Binding-site contacts:
Ligand atom C16 contacts residue NAD1 of chain 1.H at 3.3 Å.
Ligand atom O10 contacts residue NAD1 of chain 1.H at 3.6 Å.
Ligand atom C12 contacts residue ALA132 of chain 1.B at 3.5 Å (hydrophobic).
Ligand atom CL1 contacts residue TYR180 of chain 1.B at 3.6 Å.
Ligand atom C8 contacts residue ALA130 of chain 1.B at 3.5 Å (hydrophobic).
Ligand atom C16 contacts residue TYR190 of chain 1.B at 3.2 Å (hydrophobic).
Ligand atom O13 contacts residue NAD1 of chain 1.H at 3.2 Å.
Ligand atom O20 contacts residue LYS198 of chain 1.B at 3.9 Å.
Ligand atom C15 contacts residue NAD1 of chain 1.H at 3.3 Å.
Ligand atom C3 contacts residue ALA130 of chain 1.B at 3.8 Å (hydrophobic).
Ligand atom O10 contacts residue ASN131 of chain 1.B at 3.7 Å.
Ligand atom C14 contacts residue NAD1 of chain 1.H at 3.3 Å.
Ligand atom O11 contacts residue ALA232 of chain 1.B at 3.0 Å.
Ligand atom O20 contacts residue NAD1 of chain 1.H at 2.5 Å (h-bond).
Ligand atom C19 contacts residue NAD1 of chain 1.H at 3.4 Å.
Ligand atom C16 contacts residue TYR180 of chain 1.B at 4.0 Å (hydrophobic).
Ligand atom C15 contacts residue TYR190 of chain 1.B at 3.4 Å (hydrophobic).
Ligand atom C9 contacts residue ALA130 of chain 1.B at 3.0 Å (hydrophobic).
Ligand atom C18 contacts residue NAD1 of chain 1.H at 3.2 Å.
Ligand atom C17 contacts residue NAD1 of chain 1.H at 3.3 Å.
Ligand atom C2 contacts residue NAD1 of chain 1.H at 3.8 Å.
Ligand atom C17 contacts residue TYR190 of chain 1.B at 3.9 Å (hydrophobic).
Ligand atom O10 contacts residue ALA130 of chain 1.B at 3.2 Å (h-bond).
Ligand atom CL1 contacts residue ILE282 of chain 1.B at 3.9 Å.
Ligand atom O11 contacts residue NAD1 of chain 1.H at 3.8 Å.
Ligand atom C12 contacts residue ASN131 of chain 1.B at 3.7 Å.
Ligand atom C18 contacts residue ALA233 of chain 1.B at 3.6 Å (hydrophobic).
Ligand atom C9 contacts residue ALA232 of chain 1.B at 3.7 Å (hydrophobic).
Ligand atom CL1 contacts residue PHE281 of chain 1.B at 3.7 Å.
Ligand atom C3 contacts residue ALA232 of chain 1.B at 3.3 Å (hydrophobic).
Ligand atom C19 contacts residue ALA233 of chain 1.B at 3.5 Å (hydrophobic).
Ligand atom C4 contacts residue ALA232 of chain 1.B at 3.2 Å (hydrophobic).
Ligand atom C18 contacts residue ILE282 of chain 1.B at 4.0 Å (hydrophobic).
Ligand atom C7 contacts residue ASN131 of chain 1.B at 3.7 Å.
Ligand atom O20 contacts residue TYR190 of chain 1.B at 2.5 Å (h-bond).
Ligand atom CL1 contacts residue NAD1 of chain 1.H at 3.5 Å.
Ligand atom C8 contacts residue ASN131 of chain 1.B at 3.0 Å.
Ligand atom O11 contacts residue ALA130 of chain 1.B at 3.0 Å (h-bond).
Ligand atom C4 contacts residue ALA130 of chain 1.B at 3.6 Å (hydrophobic).
Ligand atom C9 contacts residue ASN131 of chain 1.B at 3.9 Å.

Sequence of chain 1.B:
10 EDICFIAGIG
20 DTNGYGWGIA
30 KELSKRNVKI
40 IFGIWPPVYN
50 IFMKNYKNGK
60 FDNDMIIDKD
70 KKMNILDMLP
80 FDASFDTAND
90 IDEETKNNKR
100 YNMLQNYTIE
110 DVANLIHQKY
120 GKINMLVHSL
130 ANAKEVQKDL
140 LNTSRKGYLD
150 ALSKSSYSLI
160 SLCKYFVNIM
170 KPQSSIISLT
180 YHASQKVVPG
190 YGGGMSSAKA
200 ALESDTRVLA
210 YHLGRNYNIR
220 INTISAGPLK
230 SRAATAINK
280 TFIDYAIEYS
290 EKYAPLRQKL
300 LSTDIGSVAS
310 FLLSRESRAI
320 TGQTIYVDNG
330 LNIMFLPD

The small molecule below binds the protein below.
Small molecule (SMILES): Cc1cc(=O)oc2cc(Oc3ccc(Cl)cc3O)ccc12